The protein below binds the small molecule below.
Small molecule (SMILES): CC(=O)N[C@H]1[C@H](O[C@H]2[C@H](O)[C@@H](NC(C)=O)CO[C@@H]2CO)O[C@H](CO)[C@@H](O[C@@H]2O[C@H](CO)[C@@H](O)[C@H](O[C@H]3O[C@H](CO)[C@@H](O)[C@H](O)[C@@H]3O[C@H]3O[C@H](CO)[C@@H](O)[C@H](O)[C@@H]3O)[C@@H]2O)[C@@H]1O

Binding-site contacts:
Ligand atom C4 contacts residue ASP95 of chain 2.E at 3.7 Å.
Ligand atom O6 contacts residue LYS136 of chain 2.E at 2.4 Å (salt-bridge).
Ligand atom O7 contacts residue PRO96 of chain 2.E at 3.2 Å.
Ligand atom O5 contacts residue LYS136 of chain 2.E at 3.7 Å.
Ligand atom N2 contacts residue ASN146 of chain 2.E at 3.2 Å (h-bond).
Ligand atom C3 contacts residue ASP95 of chain 2.E at 3.7 Å.
Ligand atom C8 contacts residue PRO96 of chain 2.E at 3.9 Å (hydrophobic).
Ligand atom C5 contacts residue ASN146 of chain 2.E at 3.3 Å.
Ligand atom C7 contacts residue ASN146 of chain 2.E at 3.4 Å.
Ligand atom C3 contacts residue THR93 of chain 2.E at 4.0 Å.
Ligand atom C1 contacts residue ASN146 of chain 2.E at 1.5 Å.
Ligand atom C3 contacts residue ASN146 of chain 2.E at 3.8 Å.
Ligand atom C8 contacts residue VAL138 of chain 2.E at 3.5 Å (hydrophobic).
Ligand atom C2 contacts residue ASN146 of chain 2.E at 2.5 Å.
Ligand atom C6 contacts residue ASP95 of chain 2.E at 4.1 Å.
Ligand atom C1 contacts residue SER300 of chain 2.E at 4.0 Å.
Ligand atom C6 contacts residue GLU21 of chain 2.E at 4.2 Å.
Ligand atom C5 contacts residue GLU19 of chain 2.E at 3.9 Å.
Ligand atom C5 contacts residue ASP95 of chain 2.E at 3.4 Å.
Ligand atom C2 contacts residue ASP95 of chain 2.E at 4.2 Å.
Ligand atom C1 contacts residue ASP95 of chain 2.E at 3.8 Å.
Ligand atom O7 contacts residue ASN146 of chain 2.E at 3.1 Å (h-bond).
Ligand atom O5 contacts residue ASP95 of chain 2.E at 3.8 Å.
Ligand atom C5 contacts residue THR93 of chain 2.E at 4.1 Å.
Ligand atom C4 contacts residue GLU19 of chain 2.E at 3.8 Å.
Ligand atom C6 contacts residue LYS136 of chain 2.E at 3.7 Å.
Ligand atom C7 contacts residue PRO96 of chain 2.E at 3.8 Å (hydrophobic).
Ligand atom O7 contacts residue VAL138 of chain 2.E at 3.2 Å.
Ligand atom O3 contacts residue ASP95 of chain 2.E at 2.7 Å (salt-bridge).
Ligand atom O4 contacts residue GLU19 of chain 2.E at 2.9 Å (salt-bridge).
Ligand atom C4 contacts residue ASN146 of chain 2.E at 4.0 Å.
Ligand atom O4 contacts residue THR93 of chain 2.E at 3.3 Å (h-bond).
Ligand atom C8 contacts residue ASN244 of chain 2.E at 3.5 Å.
Ligand atom O6 contacts residue GLU19 of chain 2.E at 3.9 Å.
Ligand atom O5 contacts residue ASN146 of chain 2.E at 1.9 Å (h-bond).
Ligand atom C6 contacts residue GLU19 of chain 2.E at 3.0 Å.
Ligand atom C4 contacts residue THR93 of chain 2.E at 3.9 Å.
Ligand atom O6 contacts residue ASP95 of chain 2.E at 3.6 Å.
Ligand atom C7 contacts residue VAL138 of chain 2.E at 4.0 Å (hydrophobic).
Ligand atom C5 contacts residue LYS299 of chain 2.E at 3.9 Å.

Sequence of chain 2.E:
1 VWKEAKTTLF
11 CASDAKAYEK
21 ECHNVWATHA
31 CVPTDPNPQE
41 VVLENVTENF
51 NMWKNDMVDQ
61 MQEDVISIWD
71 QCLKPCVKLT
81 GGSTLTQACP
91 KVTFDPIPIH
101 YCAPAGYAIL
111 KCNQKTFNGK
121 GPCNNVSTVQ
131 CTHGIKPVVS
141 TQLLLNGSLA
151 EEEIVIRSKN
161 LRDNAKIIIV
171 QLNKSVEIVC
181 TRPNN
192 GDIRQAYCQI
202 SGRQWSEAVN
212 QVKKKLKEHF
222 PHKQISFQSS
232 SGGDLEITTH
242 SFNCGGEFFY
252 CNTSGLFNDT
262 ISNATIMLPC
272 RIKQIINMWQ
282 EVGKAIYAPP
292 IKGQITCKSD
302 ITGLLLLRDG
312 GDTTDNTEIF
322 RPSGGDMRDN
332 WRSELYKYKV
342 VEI